This protein binds this small molecule.
Small molecule (SMILES): CO[C@H]1C[C@@H]2CC[C@@H](C)[C@@](O)(O2)C(=O)C(=O)N2CCCC[C@H]2C(=O)O[C@H]([C@H](C)C[C@@H]2CC[C@@H](O)[C@H](OC)C2)C[C@@H](O)[C@H](C)/C=C(\C)[C@@H](O)[C@@H](OC)C(=O)[C@H](C)C[C@H](C)/C=C/C=C/C=C/1C

Sequence of chain 1.B:
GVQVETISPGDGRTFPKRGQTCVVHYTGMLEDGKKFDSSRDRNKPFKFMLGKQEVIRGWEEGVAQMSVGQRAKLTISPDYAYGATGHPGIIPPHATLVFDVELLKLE

Sequence of chain 1.A:
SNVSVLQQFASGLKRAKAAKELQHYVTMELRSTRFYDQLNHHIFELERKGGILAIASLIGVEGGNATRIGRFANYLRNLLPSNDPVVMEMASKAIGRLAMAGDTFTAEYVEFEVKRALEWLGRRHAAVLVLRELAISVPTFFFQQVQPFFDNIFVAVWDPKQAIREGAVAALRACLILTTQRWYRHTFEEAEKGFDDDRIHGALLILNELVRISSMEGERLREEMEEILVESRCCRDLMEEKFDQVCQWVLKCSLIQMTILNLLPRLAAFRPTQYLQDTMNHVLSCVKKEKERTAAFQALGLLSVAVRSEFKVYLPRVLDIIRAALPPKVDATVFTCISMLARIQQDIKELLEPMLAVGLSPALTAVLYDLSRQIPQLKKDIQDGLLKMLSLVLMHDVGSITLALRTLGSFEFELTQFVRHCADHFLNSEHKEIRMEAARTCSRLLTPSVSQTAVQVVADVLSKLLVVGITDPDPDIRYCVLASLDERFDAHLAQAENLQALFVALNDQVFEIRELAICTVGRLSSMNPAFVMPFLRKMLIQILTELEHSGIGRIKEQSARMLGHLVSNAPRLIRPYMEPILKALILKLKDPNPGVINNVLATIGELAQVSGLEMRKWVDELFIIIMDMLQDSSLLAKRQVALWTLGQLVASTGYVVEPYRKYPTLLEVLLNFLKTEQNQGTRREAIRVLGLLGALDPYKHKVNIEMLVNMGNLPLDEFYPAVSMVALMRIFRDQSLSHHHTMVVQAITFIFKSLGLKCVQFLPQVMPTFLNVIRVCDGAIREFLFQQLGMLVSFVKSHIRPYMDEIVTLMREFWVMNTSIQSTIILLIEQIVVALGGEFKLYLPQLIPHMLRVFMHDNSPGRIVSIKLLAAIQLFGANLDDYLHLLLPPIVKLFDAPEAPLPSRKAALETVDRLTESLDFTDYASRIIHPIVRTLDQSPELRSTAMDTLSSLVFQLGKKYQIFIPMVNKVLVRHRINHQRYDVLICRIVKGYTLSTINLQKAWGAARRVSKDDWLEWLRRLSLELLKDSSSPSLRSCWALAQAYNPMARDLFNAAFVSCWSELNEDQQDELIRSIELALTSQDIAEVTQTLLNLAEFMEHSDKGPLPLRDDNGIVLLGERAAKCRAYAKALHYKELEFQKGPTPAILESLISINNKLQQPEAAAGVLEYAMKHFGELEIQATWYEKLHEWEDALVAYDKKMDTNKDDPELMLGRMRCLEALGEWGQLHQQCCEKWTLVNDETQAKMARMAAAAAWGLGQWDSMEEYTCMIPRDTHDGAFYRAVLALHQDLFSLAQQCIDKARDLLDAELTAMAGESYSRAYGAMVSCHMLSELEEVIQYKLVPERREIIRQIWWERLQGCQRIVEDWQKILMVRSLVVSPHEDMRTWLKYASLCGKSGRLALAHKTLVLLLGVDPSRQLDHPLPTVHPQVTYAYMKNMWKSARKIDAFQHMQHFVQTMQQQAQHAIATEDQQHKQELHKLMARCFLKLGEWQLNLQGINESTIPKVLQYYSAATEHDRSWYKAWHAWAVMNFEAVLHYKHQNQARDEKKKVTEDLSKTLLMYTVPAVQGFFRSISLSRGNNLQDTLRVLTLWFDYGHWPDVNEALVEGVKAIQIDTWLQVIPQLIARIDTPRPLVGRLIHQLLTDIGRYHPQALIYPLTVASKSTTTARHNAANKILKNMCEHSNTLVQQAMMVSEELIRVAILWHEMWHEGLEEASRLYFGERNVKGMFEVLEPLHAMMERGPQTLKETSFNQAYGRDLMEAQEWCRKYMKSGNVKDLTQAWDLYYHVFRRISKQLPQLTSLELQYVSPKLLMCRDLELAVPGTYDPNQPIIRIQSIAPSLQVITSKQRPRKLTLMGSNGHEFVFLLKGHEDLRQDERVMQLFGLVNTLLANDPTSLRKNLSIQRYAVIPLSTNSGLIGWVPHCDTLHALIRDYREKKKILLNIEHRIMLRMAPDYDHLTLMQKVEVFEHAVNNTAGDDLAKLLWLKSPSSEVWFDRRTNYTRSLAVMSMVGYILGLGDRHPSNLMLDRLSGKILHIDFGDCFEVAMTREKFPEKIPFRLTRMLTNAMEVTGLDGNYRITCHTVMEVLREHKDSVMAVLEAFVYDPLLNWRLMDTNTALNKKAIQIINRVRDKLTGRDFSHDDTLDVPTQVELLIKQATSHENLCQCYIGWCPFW

Binding-site contacts:
Ligand atom C46 contacts residue LEU2031 of chain 1.A at 3.8 Å (hydrophobic).
Ligand atom O59 contacts residue ASP38 of chain 1.B at 3.7 Å.
Ligand atom C68 contacts residue PHE47 of chain 1.B at 3.4 Å (hydrophobic).
Ligand atom C46 contacts residue SER2035 of chain 1.A at 3.5 Å.
Ligand atom C4 contacts residue GLU55 of chain 1.B at 3.8 Å.
Ligand atom O1 contacts residue VAL56 of chain 1.B at 3.1 Å.
Ligand atom O65 contacts residue TYR83 of chain 1.B at 2.8 Å (h-bond).
Ligand atom C23 contacts residue GLU55 of chain 1.B at 3.9 Å.
Ligand atom O63 contacts residue ASP38 of chain 1.B at 3.0 Å (salt-bridge).
Ligand atom C42 contacts residue TYR2105 of chain 1.A at 3.9 Å (hydrophobic).
Ligand atom O61 contacts residue ASP38 of chain 1.B at 2.9 Å (salt-bridge).
Ligand atom C10 contacts residue GLU55 of chain 1.B at 3.8 Å.
Ligand atom O33 contacts residue GLU55 of chain 1.B at 3.5 Å (salt-bridge).
Ligand atom C76 contacts residue HIS88 of chain 1.B at 3.4 Å.
Ligand atom C20 contacts residue GLN54 of chain 1.B at 3.4 Å.
Ligand atom C69 contacts residue PHE47 of chain 1.B at 3.3 Å (hydrophobic).
Ligand atom O1 contacts residue ILE57 of chain 1.B at 2.8 Å (h-bond).
Ligand atom C75 contacts residue TYR83 of chain 1.B at 3.0 Å (hydrophobic).
Ligand atom C21 contacts residue GLU55 of chain 1.B at 3.9 Å.
Ligand atom O63 contacts residue TYR27 of chain 1.B at 3.8 Å.
Ligand atom C47 contacts residue SER2035 of chain 1.A at 3.9 Å.
Ligand atom C79 contacts residue THR2098 of chain 1.A at 3.8 Å.
Ligand atom C28 contacts residue GLU55 of chain 1.B at 3.8 Å.
Ligand atom C43 contacts residue SER2035 of chain 1.A at 3.9 Å.
Ligand atom C69 contacts residue VAL56 of chain 1.B at 3.2 Å (hydrophobic).
Ligand atom C70 contacts residue VAL56 of chain 1.B at 3.5 Å (hydrophobic).
Ligand atom C20 contacts residue GLU55 of chain 1.B at 3.8 Å.
Ligand atom C60 contacts residue ASP38 of chain 1.B at 3.6 Å.
Ligand atom O80 contacts residue PHE47 of chain 1.B at 4.0 Å.
Ligand atom C2 contacts residue ILE57 of chain 1.B at 4.0 Å (hydrophobic).
Ligand atom C64 contacts residue TYR83 of chain 1.B at 3.5 Å (hydrophobic).
Ligand atom O19 contacts residue GLN54 of chain 1.B at 3.0 Å (h-bond).
Ligand atom C48 contacts residue TYR2105 of chain 1.A at 3.6 Å (hydrophobic).
Ligand atom C8 contacts residue TYR83 of chain 1.B at 3.3 Å (hydrophobic).
Ligand atom C73 contacts residue TYR83 of chain 1.B at 3.1 Å (hydrophobic).
Ligand atom C62 contacts residue ASP38 of chain 1.B at 3.7 Å.
Ligand atom C46 contacts residue PHE2108 of chain 1.A at 4.0 Å (hydrophobic).
Ligand atom O63 contacts residue PHE37 of chain 1.B at 3.9 Å.
Ligand atom C75 contacts residue HIS88 of chain 1.B at 3.8 Å.
Ligand atom C17 contacts residue GLN54 of chain 1.B at 3.7 Å.